Binding-site contacts:
Ligand atom O1A contacts residue VAL26 of chain 1.C at 3.6 Å.
Ligand atom N1 contacts residue GLU90 of chain 1.C at 4.1 Å.
Ligand atom O3G contacts residue ASP153 of chain 1.C at 4.1 Å.
Ligand atom O2B contacts residue LYS41 of chain 1.C at 4.0 Å.
Ligand atom O2B contacts residue ASP153 of chain 1.C at 3.1 Å (salt-bridge).
Ligand atom C5' contacts residue VAL26 of chain 1.C at 3.6 Å (hydrophobic).
Ligand atom O1B contacts residue GLY21 of chain 1.C at 4.0 Å.
Ligand atom N3 contacts residue LEU18 of chain 1.C at 3.8 Å.
Ligand atom O1B contacts residue LYS22 of chain 1.C at 4.0 Å.
Ligand atom C1' contacts residue LEU18 of chain 1.C at 3.5 Å (hydrophobic).
Ligand atom C6 contacts residue GLU90 of chain 1.C at 3.8 Å.
Ligand atom N6 contacts residue GLU90 of chain 1.C at 2.8 Å (salt-bridge).
Ligand atom C4' contacts residue GLY19 of chain 1.C at 3.7 Å.
Ligand atom N7 contacts residue VAL26 of chain 1.C at 3.9 Å.
Ligand atom PA contacts residue LYS41 of chain 1.C at 3.4 Å.
Ligand atom N6 contacts residue ALA39 of chain 1.C at 3.7 Å.
Ligand atom O1A contacts residue LYS41 of chain 1.C at 2.9 Å (salt-bridge).
Ligand atom N1 contacts residue TYR91 of chain 1.C at 3.6 Å.
Ligand atom N1 contacts residue LEU18 of chain 1.C at 4.1 Å.
Ligand atom C2 contacts residue ALA92 of chain 1.C at 3.4 Å (hydrophobic).
Ligand atom O2' contacts residue LEU18 of chain 1.C at 4.0 Å.
Ligand atom C5 contacts residue VAL26 of chain 1.C at 4.0 Å (hydrophobic).
Ligand atom PB contacts residue LYS41 of chain 1.C at 3.9 Å.
Ligand atom C3B contacts residue LYS22 of chain 1.C at 3.6 Å.
Ligand atom N1 contacts residue ALA92 of chain 1.C at 3.2 Å (h-bond).
Ligand atom C6 contacts residue ALA39 of chain 1.C at 4.0 Å (hydrophobic).
Ligand atom C2 contacts residue TYR91 of chain 1.C at 3.7 Å (hydrophobic).
Ligand atom O2A contacts residue LYS41 of chain 1.C at 3.2 Å (salt-bridge).
Ligand atom O3A contacts residue LYS41 of chain 1.C at 4.1 Å.
Ligand atom O4' contacts residue LEU18 of chain 1.C at 3.2 Å (h-bond).
Ligand atom N6 contacts residue LEU89 of chain 1.C at 4.0 Å.
Ligand atom N6 contacts residue LEU73 of chain 1.C at 3.4 Å.
Ligand atom N1 contacts residue ALA39 of chain 1.C at 4.1 Å.
Ligand atom O4' contacts residue GLY19 of chain 1.C at 3.3 Å.
Ligand atom C3B contacts residue GLY21 of chain 1.C at 4.0 Å.
Ligand atom O1A contacts residue GLY21 of chain 1.C at 4.0 Å.
Ligand atom O4' contacts residue VAL26 of chain 1.C at 4.0 Å.
Ligand atom C8 contacts residue VAL26 of chain 1.C at 3.9 Å (hydrophobic).
Ligand atom O1B contacts residue LYS41 of chain 1.C at 3.1 Å (salt-bridge).
Ligand atom C2 contacts residue LEU18 of chain 1.C at 3.6 Å (hydrophobic).

Sequence of chain 1.C:
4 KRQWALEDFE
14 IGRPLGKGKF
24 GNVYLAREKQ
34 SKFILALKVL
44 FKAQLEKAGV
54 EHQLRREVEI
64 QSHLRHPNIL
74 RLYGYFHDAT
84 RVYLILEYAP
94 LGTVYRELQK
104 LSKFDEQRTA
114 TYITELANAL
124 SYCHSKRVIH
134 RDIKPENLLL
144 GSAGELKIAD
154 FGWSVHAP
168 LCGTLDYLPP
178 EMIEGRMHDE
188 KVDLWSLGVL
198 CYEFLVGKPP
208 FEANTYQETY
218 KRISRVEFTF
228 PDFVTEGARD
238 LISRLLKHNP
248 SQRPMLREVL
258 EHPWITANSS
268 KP

A small-molecule ligand and the protein it binds are described below.
Small molecule (SMILES): Nc1ncnc2c1ncn2[C@@H]1O[C@H](CO[P](=O)(O)O[P](=O)(O)CP(=O)(O)O)[C@@H](O)[C@H]1O